Binding-site contacts:
Ligand atom CB contacts residue PHE87 of chain 1.A at 3.5 Å (hydrophobic).
Ligand atom CD1 contacts residue ALA264 of chain 1.A at 4.2 Å (hydrophobic).
Ligand atom CD2 contacts residue PHE87 of chain 1.A at 3.6 Å (hydrophobic).
Ligand atom CZ3 contacts residue HEM1 of chain 1.C at 4.0 Å.
Ligand atom NE1 contacts residue ALA328 of chain 1.A at 4.0 Å.
Ligand atom CA contacts residue HEM1 of chain 1.C at 3.1 Å.
Ligand atom CZ3 contacts residue PHE87 of chain 1.A at 4.3 Å (hydrophobic).
Ligand atom CG contacts residue ALA328 of chain 1.A at 4.1 Å (hydrophobic).
Ligand atom OH contacts residue PHE331 of chain 1.A at 3.8 Å.
Ligand atom CZ3 contacts residue ALA330 of chain 1.A at 3.3 Å (hydrophobic).
Ligand atom CZ2 contacts residue ALA328 of chain 1.A at 3.6 Å (hydrophobic).
Ligand atom CB contacts residue ALA264 of chain 1.A at 3.1 Å (hydrophobic).
Ligand atom NZ contacts residue HEM1 of chain 1.C at 1.9 Å.
Ligand atom NE1 contacts residue LEU437 of chain 1.A at 3.0 Å (h-bond).
Ligand atom CE2 contacts residue ALA328 of chain 1.A at 3.4 Å (hydrophobic).
Ligand atom CE3 contacts residue PHE87 of chain 1.A at 3.4 Å (hydrophobic).
Ligand atom OH contacts residue HEM1 of chain 1.C at 3.1 Å.
Ligand atom CZ3 contacts residue ALA328 of chain 1.A at 3.7 Å (hydrophobic).
Ligand atom NZ contacts residue CYS400 of chain 1.A at 4.1 Å.
Ligand atom CA contacts residue ALA264 of chain 1.A at 3.3 Å (hydrophobic).
Ligand atom CH2 contacts residue ALA328 of chain 1.A at 3.8 Å (hydrophobic).
Ligand atom NE1 contacts residue THR438 of chain 1.A at 3.0 Å.
Ligand atom CD2 contacts residue ALA328 of chain 1.A at 3.4 Å (hydrophobic).
Ligand atom CG contacts residue ALA264 of chain 1.A at 4.1 Å (hydrophobic).
Ligand atom CE2 contacts residue THR438 of chain 1.A at 4.2 Å.
Ligand atom CG contacts residue PHE87 of chain 1.A at 3.8 Å (hydrophobic).
Ligand atom CZ2 contacts residue PRO329 of chain 1.A at 4.0 Å (hydrophobic).
Ligand atom CD1 contacts residue ALA328 of chain 1.A at 4.3 Å (hydrophobic).
Ligand atom NZ contacts residue ALA264 of chain 1.A at 3.4 Å (h-bond).
Ligand atom CE2 contacts residue LEU437 of chain 1.A at 3.4 Å (hydrophobic).
Ligand atom CA contacts residue PHE87 of chain 1.A at 4.0 Å (hydrophobic).
Ligand atom CD1 contacts residue LEU437 of chain 1.A at 3.5 Å (hydrophobic).
Ligand atom CZ2 contacts residue LEU437 of chain 1.A at 3.3 Å (hydrophobic).
Ligand atom CH2 contacts residue ALA330 of chain 1.A at 3.0 Å (hydrophobic).
Ligand atom CD1 contacts residue THR438 of chain 1.A at 3.2 Å.
Ligand atom OH contacts residue ALA330 of chain 1.A at 2.8 Å (h-bond).
Ligand atom CZ2 contacts residue ALA330 of chain 1.A at 4.3 Å (hydrophobic).
Ligand atom CE3 contacts residue ALA328 of chain 1.A at 3.6 Å (hydrophobic).
Ligand atom CH2 contacts residue PRO329 of chain 1.A at 4.3 Å (hydrophobic).
Ligand atom CE3 contacts residue HEM1 of chain 1.C at 3.9 Å.

Sequence of chain 1.A:
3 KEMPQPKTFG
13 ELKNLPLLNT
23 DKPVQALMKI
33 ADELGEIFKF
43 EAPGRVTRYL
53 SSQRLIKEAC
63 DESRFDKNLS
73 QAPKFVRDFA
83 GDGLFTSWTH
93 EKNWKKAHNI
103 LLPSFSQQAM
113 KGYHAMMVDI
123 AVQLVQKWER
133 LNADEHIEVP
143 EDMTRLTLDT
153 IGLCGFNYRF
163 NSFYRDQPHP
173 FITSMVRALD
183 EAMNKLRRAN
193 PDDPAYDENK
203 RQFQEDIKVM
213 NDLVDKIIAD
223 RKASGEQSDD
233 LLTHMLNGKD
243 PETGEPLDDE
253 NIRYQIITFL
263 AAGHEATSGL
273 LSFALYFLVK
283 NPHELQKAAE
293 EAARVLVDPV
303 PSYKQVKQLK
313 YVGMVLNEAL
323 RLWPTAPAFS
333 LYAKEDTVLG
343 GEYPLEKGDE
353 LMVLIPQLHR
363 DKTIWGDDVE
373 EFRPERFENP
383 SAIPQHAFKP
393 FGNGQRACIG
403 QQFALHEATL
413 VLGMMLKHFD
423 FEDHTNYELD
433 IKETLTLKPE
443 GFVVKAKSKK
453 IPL

This small molecule binds to this protein.
Small molecule (SMILES): NCCc1c[nH]c2ccc(O)cc12